Binding-site contacts:
Ligand atom O3 contacts residue TYR81 of chain 1.D at 4.0 Å.
Ligand atom O4 contacts residue VAL82 of chain 1.D at 4.1 Å.
Ligand atom N2 contacts residue TYR81 of chain 1.D at 2.8 Å (h-bond).
Ligand atom C2 contacts residue ASN170 of chain 1.D at 2.5 Å.
Ligand atom O5 contacts residue ASN170 of chain 1.D at 2.4 Å (h-bond).
Ligand atom C2 contacts residue TYR81 of chain 1.D at 3.2 Å (hydrophobic).
Ligand atom N2 contacts residue ASN170 of chain 1.D at 3.0 Å (h-bond).
Ligand atom O5 contacts residue TYR81 of chain 1.D at 4.4 Å.
Ligand atom O7 contacts residue LEU58 of chain 1.D at 3.9 Å.
Ligand atom C8 contacts residue TYR55 of chain 1.D at 3.4 Å (hydrophobic).
Ligand atom C7 contacts residue TYR81 of chain 1.D at 4.0 Å (hydrophobic).
Ligand atom C1 contacts residue ASN170 of chain 1.D at 1.5 Å.
Ligand atom C5 contacts residue ASN170 of chain 1.D at 3.7 Å.
Ligand atom C8 contacts residue TRP142 of chain 1.D at 3.1 Å (hydrophobic).
Ligand atom C3 contacts residue ASN170 of chain 1.D at 3.9 Å.
Ligand atom C1 contacts residue TYR81 of chain 1.D at 3.4 Å (hydrophobic).
Ligand atom C4 contacts residue ASN170 of chain 1.D at 4.3 Å.
Ligand atom C7 contacts residue TRP142 of chain 1.D at 4.4 Å (hydrophobic).
Ligand atom C8 contacts residue TYR81 of chain 1.D at 4.3 Å (hydrophobic).
Ligand atom C4 contacts residue TYR81 of chain 1.D at 4.2 Å (hydrophobic).
Ligand atom C7 contacts residue ASN170 of chain 1.D at 3.5 Å.
Ligand atom C5 contacts residue TYR81 of chain 1.D at 4.2 Å (hydrophobic).
Ligand atom C3 contacts residue TYR81 of chain 1.D at 3.1 Å (hydrophobic).
Ligand atom O7 contacts residue ASN170 of chain 1.D at 3.5 Å (h-bond).
Ligand atom O7 contacts residue VAL82 of chain 1.D at 3.8 Å.
Ligand atom O4 contacts residue TYR81 of chain 1.D at 4.5 Å.

Sequence of chain 1.D:
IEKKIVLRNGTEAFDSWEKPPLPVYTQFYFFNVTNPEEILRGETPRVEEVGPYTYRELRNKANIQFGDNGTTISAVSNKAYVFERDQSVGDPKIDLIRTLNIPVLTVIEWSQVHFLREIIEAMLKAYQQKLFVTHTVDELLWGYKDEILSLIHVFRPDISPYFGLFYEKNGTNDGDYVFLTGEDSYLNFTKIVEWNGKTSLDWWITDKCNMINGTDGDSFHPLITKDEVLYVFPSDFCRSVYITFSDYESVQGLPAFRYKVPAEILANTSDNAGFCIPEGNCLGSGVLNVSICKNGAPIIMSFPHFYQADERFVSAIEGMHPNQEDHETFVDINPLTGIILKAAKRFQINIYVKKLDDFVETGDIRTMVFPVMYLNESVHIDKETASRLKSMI

The protein below binds the small molecule below.
Small molecule (SMILES): CC(=O)N[C@H]1[C@H](O[C@H]2[C@H](O)[C@@H](NC(C)=O)CO[C@@H]2CO)O[C@H](CO)[C@@H](O)[C@@H]1O